Binding-site contacts:
Ligand atom O6 contacts residue ILE126 of chain 1.A at 4.5 Å.
Ligand atom C1 contacts residue ASN122 of chain 1.A at 1.4 Å.
Ligand atom C3 contacts residue ASN122 of chain 1.A at 3.6 Å.
Ligand atom C6 contacts residue ASN122 of chain 1.A at 3.3 Å.
Ligand atom O3 contacts residue ASN122 of chain 1.A at 4.0 Å.
Ligand atom O6 contacts residue ASN122 of chain 1.A at 3.3 Å (h-bond).
Ligand atom O6 contacts residue ASP123 of chain 1.A at 3.9 Å.
Ligand atom O5 contacts residue ASN122 of chain 1.A at 2.4 Å (h-bond).
Ligand atom N2 contacts residue ASN122 of chain 1.A at 3.8 Å.
Ligand atom C2 contacts residue ASN122 of chain 1.A at 2.7 Å.
Ligand atom C4 contacts residue ASN122 of chain 1.A at 3.5 Å.
Ligand atom C5 contacts residue ASN122 of chain 1.A at 3.1 Å.

This protein binds this small molecule.
Small molecule (SMILES): CC(=O)N[C@@H]1[C@@H](O)[C@H](O)[C@@H](CO)O[C@H]1O

Sequence of chain 1.A:
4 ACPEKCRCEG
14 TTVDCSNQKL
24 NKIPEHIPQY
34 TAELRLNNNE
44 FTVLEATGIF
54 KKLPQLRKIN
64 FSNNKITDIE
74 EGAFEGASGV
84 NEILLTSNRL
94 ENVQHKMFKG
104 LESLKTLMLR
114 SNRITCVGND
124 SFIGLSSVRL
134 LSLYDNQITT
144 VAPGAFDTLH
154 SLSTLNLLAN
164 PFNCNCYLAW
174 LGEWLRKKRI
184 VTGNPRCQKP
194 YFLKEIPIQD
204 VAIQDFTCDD